Binding-site contacts:
Ligand atom OXT contacts residue THR43 of chain 3.E at 2.6 Å (h-bond).
Ligand atom CH2 contacts residue GLY17 of chain 3.E at 3.5 Å.
Ligand atom CD1 contacts residue GLN41 of chain 3.E at 3.6 Å.
Ligand atom OXT contacts residue GLY21 of chain 3.D at 4.0 Å.
Ligand atom CA contacts residue SER47 of chain 3.D at 3.9 Å.
Ligand atom CZ2 contacts residue ILE49 of chain 3.E at 4.0 Å (hydrophobic).
Ligand atom NE1 contacts residue ALA40 of chain 3.E at 3.8 Å.
Ligand atom CD2 contacts residue THR46 of chain 3.E at 4.0 Å.
Ligand atom CD1 contacts residue THR43 of chain 3.E at 3.9 Å.
Ligand atom CZ3 contacts residue HIS28 of chain 3.E at 3.9 Å.
Ligand atom CA contacts residue THR19 of chain 3.D at 3.7 Å.
Ligand atom N contacts residue ASP23 of chain 3.D at 3.0 Å (salt-bridge).
Ligand atom N contacts residue THR24 of chain 3.D at 2.9 Å (h-bond).
Ligand atom OXT contacts residue HIS45 of chain 3.E at 3.8 Å.
Ligand atom O contacts residue ARG20 of chain 3.D at 3.5 Å.
Ligand atom C contacts residue THR43 of chain 3.E at 3.5 Å.
Ligand atom CA contacts residue GLY21 of chain 3.D at 3.5 Å.
Ligand atom O contacts residue SER47 of chain 3.D at 2.9 Å (h-bond).
Ligand atom O contacts residue GLY21 of chain 3.D at 3.1 Å (h-bond).
Ligand atom N contacts residue THR19 of chain 3.D at 2.8 Å (h-bond).
Ligand atom CZ2 contacts residue THR46 of chain 3.E at 3.9 Å.
Ligand atom OXT contacts residue THR46 of chain 3.E at 2.8 Å (h-bond).
Ligand atom CD1 contacts residue SER47 of chain 3.D at 3.5 Å.
Ligand atom CB contacts residue THR24 of chain 3.D at 3.5 Å.
Ligand atom C contacts residue THR46 of chain 3.E at 3.9 Å.
Ligand atom CZ2 contacts residue ALA40 of chain 3.E at 3.9 Å (hydrophobic).
Ligand atom CA contacts residue THR24 of chain 3.D at 3.2 Å.
Ligand atom CE3 contacts residue HIS28 of chain 3.E at 4.0 Å.
Ligand atom NE1 contacts residue GLN41 of chain 3.E at 2.9 Å (h-bond).
Ligand atom CB contacts residue SER47 of chain 3.D at 3.4 Å.
Ligand atom C contacts residue GLY21 of chain 3.D at 3.4 Å.
Ligand atom O contacts residue THR19 of chain 3.D at 3.9 Å.
Ligand atom CZ3 contacts residue GLY17 of chain 3.E at 3.6 Å.
Ligand atom O contacts residue THR43 of chain 3.E at 3.6 Å.
Ligand atom CE3 contacts residue HIS27 of chain 3.E at 3.9 Å.
Ligand atom CE2 contacts residue GLN41 of chain 3.E at 3.9 Å.
Ligand atom C contacts residue SER47 of chain 3.D at 3.5 Å.
Ligand atom CB contacts residue THR19 of chain 3.D at 3.7 Å.
Ligand atom CG contacts residue SER47 of chain 3.D at 3.8 Å.
Ligand atom N contacts residue GLY21 of chain 3.D at 2.8 Å (h-bond).

Sequence of chain 3.E:
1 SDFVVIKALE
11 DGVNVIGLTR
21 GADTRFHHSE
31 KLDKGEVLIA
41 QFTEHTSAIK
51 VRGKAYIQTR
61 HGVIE

Sequence of chain 3.D:
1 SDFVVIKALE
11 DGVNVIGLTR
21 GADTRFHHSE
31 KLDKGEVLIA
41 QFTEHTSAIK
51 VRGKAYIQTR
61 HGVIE

A small-molecule ligand and the protein it binds are described below.
Small molecule (SMILES): N[C@@H](Cc1c[nH]c2ccccc12)C(=O)O